This protein binds this small molecule.
Small molecule (SMILES): O=c1ccn([C@@H]2O[C@H](CO[P](=O)(O)O[P](=O)(O)O[C@H]3O[C@H](CO)[C@@H](O)[C@H](O)[C@H]3F)[C@@H](O)[C@H]2O)c(=O)[nH]1

Sequence of chain 1.A:
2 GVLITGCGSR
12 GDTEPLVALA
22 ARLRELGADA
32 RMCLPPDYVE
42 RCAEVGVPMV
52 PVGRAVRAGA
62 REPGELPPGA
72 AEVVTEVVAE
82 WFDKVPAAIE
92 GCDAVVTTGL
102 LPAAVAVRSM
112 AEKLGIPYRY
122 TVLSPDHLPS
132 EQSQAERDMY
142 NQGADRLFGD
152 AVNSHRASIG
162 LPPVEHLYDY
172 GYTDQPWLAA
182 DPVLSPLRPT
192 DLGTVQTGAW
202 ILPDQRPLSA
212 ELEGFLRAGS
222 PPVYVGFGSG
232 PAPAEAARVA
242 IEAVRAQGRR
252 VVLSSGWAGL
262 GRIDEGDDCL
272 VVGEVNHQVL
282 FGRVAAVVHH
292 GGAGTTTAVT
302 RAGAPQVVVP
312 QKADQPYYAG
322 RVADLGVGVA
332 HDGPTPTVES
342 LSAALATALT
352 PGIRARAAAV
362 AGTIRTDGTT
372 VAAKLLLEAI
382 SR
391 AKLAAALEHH

Binding-site contacts:
Ligand atom O1A contacts residue GLY293 of chain 1.A at 3.5 Å.
Ligand atom PA contacts residue GLY295 of chain 1.A at 3.5 Å.
Ligand atom O3 contacts residue GLN316 of chain 1.A at 3.0 Å (h-bond).
Ligand atom O5' contacts residue GLY295 of chain 1.A at 3.5 Å.
Ligand atom O4 contacts residue ASP315 of chain 1.A at 2.7 Å (salt-bridge).
Ligand atom N3 contacts residue GLU275 of chain 1.A at 3.4 Å (salt-bridge).
Ligand atom O1B contacts residue SER230 of chain 1.A at 3.1 Å (h-bond).
Ligand atom O2' contacts residue HIS278 of chain 1.A at 2.8 Å (h-bond).
Ligand atom O1B contacts residue HIS291 of chain 1.A at 2.9 Å (h-bond).
Ligand atom O7' contacts residue GLU275 of chain 1.A at 3.2 Å (salt-bridge).
Ligand atom O2A contacts residue ALA294 of chain 1.A at 3.5 Å (h-bond).
Ligand atom C4 contacts residue ASP315 of chain 1.A at 3.5 Å.
Ligand atom C6' contacts residue HIS278 of chain 1.A at 3.4 Å.
Ligand atom O5 contacts residue SER10 of chain 1.A at 3.4 Å (h-bond).
Ligand atom N1 contacts residue HIS278 of chain 1.A at 3.4 Å (h-bond).
Ligand atom PA contacts residue GLY12 of chain 1.A at 3.5 Å.
Ligand atom O5' contacts residue GLY12 of chain 1.A at 3.5 Å.
Ligand atom C3 contacts residue ASP315 of chain 1.A at 3.5 Å.
Ligand atom O3A contacts residue GLY12 of chain 1.A at 2.9 Å.
Ligand atom O2A contacts residue GLY12 of chain 1.A at 3.3 Å.
Ligand atom O4' contacts residue ARG11 of chain 1.A at 3.4 Å.
Ligand atom C8' contacts residue HIS278 of chain 1.A at 3.3 Å.
Ligand atom C2' contacts residue HIS278 of chain 1.A at 3.3 Å.
Ligand atom C7' contacts residue HIS278 of chain 1.A at 3.5 Å.
Ligand atom O4 contacts residue ALA294 of chain 1.A at 2.9 Å (h-bond).
Ligand atom C7' contacts residue GLU275 of chain 1.A at 3.1 Å.
Ligand atom O1B contacts residue GLY229 of chain 1.A at 3.5 Å.
Ligand atom O6 contacts residue ASP13 of chain 1.A at 2.8 Å (salt-bridge).
Ligand atom O7' contacts residue VAL276 of chain 1.A at 3.0 Å (h-bond).
Ligand atom O6' contacts residue VAL276 of chain 1.A at 3.5 Å (h-bond).
Ligand atom O2B contacts residue SER10 of chain 1.A at 3.1 Å (h-bond).
Ligand atom O3 contacts residue ASP315 of chain 1.A at 2.5 Å (salt-bridge).
Ligand atom O2B contacts residue ARG11 of chain 1.A at 3.5 Å (salt-bridge).
Ligand atom O2B contacts residue SER230 of chain 1.A at 2.7 Å (h-bond).
Ligand atom N3 contacts residue VAL276 of chain 1.A at 2.8 Å (h-bond).
Ligand atom F1 contacts residue GLN316 of chain 1.A at 3.1 Å.
Ligand atom O2A contacts residue GLY295 of chain 1.A at 2.8 Å (h-bond).
Ligand atom O2B contacts residue GLY12 of chain 1.A at 2.9 Å (h-bond).
Ligand atom C9' contacts residue HIS278 of chain 1.A at 3.4 Å.
Ligand atom O1A contacts residue THR296 of chain 1.A at 2.6 Å (h-bond).